Binding-site contacts:
Ligand atom F47 contacts residue LYS71 of chain 6.C at 2.7 Å.
Ligand atom C65 contacts residue GLN180 of chain 1.C at 3.5 Å.
Ligand atom C16 contacts residue ASN58 of chain 6.C at 3.6 Å.
Ligand atom C53 contacts residue TYR131 of chain 6.C at 3.5 Å (hydrophobic).
Ligand atom C67 contacts residue ASN54 of chain 6.C at 3.5 Å.
Ligand atom C27 contacts residue LYS71 of chain 6.C at 3.4 Å.
Ligand atom O68 contacts residue THR108 of chain 6.C at 2.7 Å (h-bond).
Ligand atom F28 contacts residue ILE74 of chain 6.C at 3.2 Å.
Ligand atom F28 contacts residue LEU70 of chain 6.C at 3.5 Å.
Ligand atom O32 contacts residue LYS71 of chain 6.C at 2.8 Å (salt-bridge).
Ligand atom C21 contacts residue ASN54 of chain 6.C at 3.4 Å.
Ligand atom C52 contacts residue TYR131 of chain 6.C at 3.4 Å (hydrophobic).
Ligand atom O32 contacts residue GLN180 of chain 1.C at 3.4 Å (h-bond).
Ligand atom C57 contacts residue LYS71 of chain 6.C at 3.4 Å.
Ligand atom C23 contacts residue ASN58 of chain 6.C at 3.2 Å.
Ligand atom C23 contacts residue LEU57 of chain 6.C at 3.5 Å (hydrophobic).
Ligand atom C24 contacts residue LEU57 of chain 6.C at 3.5 Å (hydrophobic).
Ligand atom F38 contacts residue LYS183 of chain 1.C at 3.0 Å.
Ligand atom O62 contacts residue LYS71 of chain 6.C at 2.8 Å (salt-bridge).
Ligand atom N63 contacts residue GLN180 of chain 1.C at 3.5 Å (h-bond).
Ligand atom C26 contacts residue MET67 of chain 6.C at 3.6 Å (hydrophobic).
Ligand atom F39 contacts residue ARG174 of chain 1.C at 3.4 Å.
Ligand atom N30 contacts residue ASN58 of chain 6.C at 2.7 Å (h-bond).
Ligand atom C60 contacts residue GLN180 of chain 1.C at 3.4 Å.
Ligand atom C33 contacts residue ASN58 of chain 6.C at 3.5 Å.
Ligand atom F48 contacts residue ARG174 of chain 1.C at 3.5 Å.
Ligand atom F28 contacts residue LYS71 of chain 6.C at 3.1 Å.
Ligand atom F48 contacts residue GLN64 of chain 6.C at 3.5 Å.
Ligand atom C43 contacts residue GLN64 of chain 6.C at 3.4 Å.
Ligand atom C41 contacts residue GLN68 of chain 6.C at 3.3 Å.
Ligand atom CL55 contacts residue ASN75 of chain 6.C at 3.3 Å.
Ligand atom C46 contacts residue LYS71 of chain 6.C at 3.6 Å.
Ligand atom F25 contacts residue MET67 of chain 6.C at 3.2 Å.
Ligand atom O61 contacts residue ASN75 of chain 6.C at 3.1 Å (h-bond).
Ligand atom C21 contacts residue ASN58 of chain 6.C at 3.5 Å.
Ligand atom N58 contacts residue LYS71 of chain 6.C at 3.6 Å.
Ligand atom C52 contacts residue ASN54 of chain 6.C at 3.5 Å.
Ligand atom N17 contacts residue ASN58 of chain 6.C at 3.0 Å (h-bond).
Ligand atom O62 contacts residue GLN180 of chain 1.C at 3.2 Å.
Ligand atom F25 contacts residue LEU57 of chain 6.C at 3.2 Å.

Sequence of chain 6.C:
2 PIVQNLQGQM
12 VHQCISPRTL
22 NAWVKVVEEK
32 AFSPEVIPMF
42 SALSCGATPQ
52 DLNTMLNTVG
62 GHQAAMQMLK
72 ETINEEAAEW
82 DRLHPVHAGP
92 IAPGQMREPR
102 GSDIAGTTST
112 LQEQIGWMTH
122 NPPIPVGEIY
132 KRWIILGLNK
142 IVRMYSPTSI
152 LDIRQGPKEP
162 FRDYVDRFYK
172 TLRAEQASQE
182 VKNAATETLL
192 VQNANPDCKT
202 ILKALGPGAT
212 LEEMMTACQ

This protein binds this small molecule.
Small molecule (SMILES): C[C@@H]1CN(c2ccc3c(=O)n(-c4ccc(Cl)c5c(NS(C)(=O)=O)nn(C)c45)c([C@H](Cc4cc(F)cc(F)c4)NC(=O)Cn4nc(C(F)F)c5c4C(F)(F)[C@@H]4C[C@H]54)nc3c2)C[C@H](C)O1

Sequence of chain 1.C:
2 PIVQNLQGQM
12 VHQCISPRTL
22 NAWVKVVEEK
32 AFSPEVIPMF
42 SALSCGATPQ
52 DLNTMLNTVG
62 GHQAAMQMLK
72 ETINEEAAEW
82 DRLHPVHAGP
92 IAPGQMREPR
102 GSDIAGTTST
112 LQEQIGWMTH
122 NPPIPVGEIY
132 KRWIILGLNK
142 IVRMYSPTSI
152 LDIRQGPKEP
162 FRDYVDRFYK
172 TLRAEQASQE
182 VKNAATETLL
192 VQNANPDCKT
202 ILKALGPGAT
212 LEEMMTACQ